Binding-site contacts:
Ligand atom C4 contacts residue TYR65 of chain 1.A at 3.2 Å (hydrophobic).
Ligand atom O2 contacts residue PHE60 of chain 1.A at 3.4 Å (h-bond).
Ligand atom O3D contacts residue ASP152 of chain 1.A at 2.8 Å (salt-bridge).
Ligand atom O4 contacts residue TYR65 of chain 1.A at 3.4 Å.
Ligand atom C4' contacts residue ASP241 of chain 1.A at 3.4 Å.
Ligand atom O1B contacts residue LYS285 of chain 1.A at 3.2 Å (salt-bridge).
Ligand atom PA contacts residue MN1 of chain 1.C at 3.4 Å.
Ligand atom O3' contacts residue ALA207 of chain 1.A at 3.2 Å (h-bond).
Ligand atom O6' contacts residue TRP120 of chain 1.A at 3.4 Å.
Ligand atom C2D contacts residue PHE60 of chain 1.A at 3.4 Å (hydrophobic).
Ligand atom O2A contacts residue ARG291 of chain 1.A at 2.9 Å (salt-bridge).
Ligand atom O3' contacts residue ASP150 of chain 1.A at 2.9 Å (salt-bridge).
Ligand atom O2B contacts residue MN1 of chain 1.C at 2.0 Å.
Ligand atom O2B contacts residue ASP150 of chain 1.A at 3.1 Å (salt-bridge).
Ligand atom O3D contacts residue ASP150 of chain 1.A at 3.3 Å.
Ligand atom C2 contacts residue TYR65 of chain 1.A at 3.5 Å (hydrophobic).
Ligand atom O2A contacts residue TYR65 of chain 1.A at 2.8 Å (h-bond).
Ligand atom N3 contacts residue TYR65 of chain 1.A at 3.2 Å.
Ligand atom O6' contacts residue HIS240 of chain 1.A at 2.9 Å (h-bond).
Ligand atom C3' contacts residue ASP150 of chain 1.A at 3.5 Å.
Ligand atom O3A contacts residue ARG291 of chain 1.A at 3.5 Å (salt-bridge).
Ligand atom O4' contacts residue ASP241 of chain 1.A at 2.7 Å (salt-bridge).
Ligand atom O2 contacts residue ILE62 of chain 1.A at 2.8 Å (h-bond).
Ligand atom O2D contacts residue VAL151 of chain 1.A at 3.5 Å.
Ligand atom N3 contacts residue ILE62 of chain 1.A at 2.8 Å (h-bond).
Ligand atom O1A contacts residue ASP152 of chain 1.A at 3.0 Å (salt-bridge).
Ligand atom O2D contacts residue PHE60 of chain 1.A at 2.6 Å (h-bond).
Ligand atom O2' contacts residue ALA207 of chain 1.A at 3.2 Å.
Ligand atom O1A contacts residue ASP150 of chain 1.A at 3.2 Å (salt-bridge).
Ligand atom O2 contacts residue TYR65 of chain 1.A at 3.4 Å.
Ligand atom O2' contacts residue ASP150 of chain 1.A at 3.1 Å (salt-bridge).
Ligand atom PB contacts residue MN1 of chain 1.C at 3.2 Å.
Ligand atom O1B contacts residue ARG291 of chain 1.A at 2.9 Å (salt-bridge).
Ligand atom C6' contacts residue HIS240 of chain 1.A at 3.5 Å.
Ligand atom O3' contacts residue GLY206 of chain 1.A at 3.0 Å.
Ligand atom O3D contacts residue VAL151 of chain 1.A at 3.2 Å (h-bond).
Ligand atom O1A contacts residue MN1 of chain 1.C at 2.2 Å.
Ligand atom C4' contacts residue SER124 of chain 1.A at 3.3 Å.
Ligand atom O1B contacts residue DA81 of chain 1.D at 2.8 Å (h-bond).
Ligand atom O3' contacts residue ARG127 of chain 1.A at 2.9 Å (salt-bridge).

Sequence of chain 1.A:
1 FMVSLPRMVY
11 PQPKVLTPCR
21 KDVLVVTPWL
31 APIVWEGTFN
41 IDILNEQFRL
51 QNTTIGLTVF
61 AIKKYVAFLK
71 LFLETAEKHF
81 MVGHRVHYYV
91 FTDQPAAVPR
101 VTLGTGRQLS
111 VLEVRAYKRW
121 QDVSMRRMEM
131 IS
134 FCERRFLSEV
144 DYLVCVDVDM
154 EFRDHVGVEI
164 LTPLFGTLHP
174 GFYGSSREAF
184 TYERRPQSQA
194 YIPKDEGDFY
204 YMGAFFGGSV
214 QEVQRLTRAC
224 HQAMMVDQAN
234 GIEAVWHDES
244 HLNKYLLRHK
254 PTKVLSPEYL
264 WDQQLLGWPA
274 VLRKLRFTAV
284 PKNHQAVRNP

This protein binds this small molecule.
Small molecule (SMILES): O=c1ccn([C@@H]2O[C@H](CO[P](=O)(O)O[P](=O)(O)O[C@H]3O[C@H](CO)[C@H](O)[C@H](O)[C@H]3O)[C@@H](O)[C@H]2O)c(=O)[nH]1